Binding-site contacts:
Ligand atom O03 contacts residue LEU173 of chain 1.B at 3.2 Å.
Ligand atom O01 contacts residue TRP398 of chain 1.B at 3.0 Å.
Ligand atom C09 contacts residue TRP326 of chain 1.B at 3.8 Å (hydrophobic).
Ligand atom O02 contacts residue GLN20 of chain 1.B at 3.0 Å (h-bond).
Ligand atom N03 contacts residue TRP326 of chain 1.B at 4.0 Å.
Ligand atom C05 contacts residue TRP406 of chain 1.B at 3.9 Å (hydrophobic).
Ligand atom C09 contacts residue GLU405 of chain 1.B at 3.6 Å.
Ligand atom C04 contacts residue TRP398 of chain 1.B at 3.7 Å (hydrophobic).
Ligand atom C01 contacts residue GLU405 of chain 1.B at 3.1 Å.
Ligand atom N02 contacts residue GLU405 of chain 1.B at 3.9 Å.
Ligand atom C05 contacts residue GLU405 of chain 1.B at 3.9 Å.
Ligand atom C05 contacts residue TRP398 of chain 1.B at 3.5 Å (hydrophobic).
Ligand atom O02 contacts residue TRP406 of chain 1.B at 3.4 Å (h-bond).
Ligand atom C01 contacts residue TYR296 of chain 1.B at 4.0 Å (hydrophobic).
Ligand atom C04 contacts residue HIS121 of chain 1.B at 3.7 Å.
Ligand atom C03 contacts residue TRP122 of chain 1.B at 3.6 Å (hydrophobic).
Ligand atom C10 contacts residue LEU173 of chain 1.B at 3.8 Å (hydrophobic).
Ligand atom O02 contacts residue HIS121 of chain 1.B at 2.8 Å (h-bond).
Ligand atom N01 contacts residue GLU352 of chain 1.B at 3.0 Å (salt-bridge).
Ligand atom N01 contacts residue TYR296 of chain 1.B at 3.9 Å.
Ligand atom O02 contacts residue TRP398 of chain 1.B at 3.5 Å.
Ligand atom N02 contacts residue TRP326 of chain 1.B at 3.9 Å.
Ligand atom C12 contacts residue LEU173 of chain 1.B at 3.9 Å (hydrophobic).
Ligand atom C03 contacts residue ASN165 of chain 1.B at 3.7 Å.
Ligand atom C04 contacts residue GLU352 of chain 1.B at 3.1 Å.
Ligand atom O01 contacts residue GLU405 of chain 1.B at 3.3 Å (salt-bridge).
Ligand atom C17 contacts residue GLU352 of chain 1.B at 4.0 Å.
Ligand atom C17 contacts residue TRP406 of chain 1.B at 3.9 Å (hydrophobic).
Ligand atom O02 contacts residue GLU352 of chain 1.B at 3.8 Å.
Ligand atom C02 contacts residue LEU173 of chain 1.B at 4.0 Å (hydrophobic).
Ligand atom C11 contacts residue LEU173 of chain 1.B at 3.7 Å (hydrophobic).
Ligand atom C17 contacts residue GLU405 of chain 1.B at 3.4 Å.
Ligand atom C05 contacts residue GLU352 of chain 1.B at 3.7 Å.
Ligand atom N01 contacts residue GLU166 of chain 1.B at 2.9 Å (salt-bridge).
Ligand atom C03 contacts residue GLU352 of chain 1.B at 3.1 Å.
Ligand atom C05 contacts residue TYR296 of chain 1.B at 3.9 Å (hydrophobic).
Ligand atom O01 contacts residue TRP406 of chain 1.B at 3.1 Å (h-bond).
Ligand atom C03 contacts residue GLU166 of chain 1.B at 2.6 Å.
Ligand atom O01 contacts residue GLN20 of chain 1.B at 2.7 Å (h-bond).
Ligand atom C03 contacts residue HIS121 of chain 1.B at 4.0 Å.

The protein below binds the small molecule below.
Small molecule (SMILES): CCOCCOc1ccc(-c2cn(C[C@@H]3NC[C@@H](O)[C@H]3O)nn2)cc1

Sequence of chain 1.B:
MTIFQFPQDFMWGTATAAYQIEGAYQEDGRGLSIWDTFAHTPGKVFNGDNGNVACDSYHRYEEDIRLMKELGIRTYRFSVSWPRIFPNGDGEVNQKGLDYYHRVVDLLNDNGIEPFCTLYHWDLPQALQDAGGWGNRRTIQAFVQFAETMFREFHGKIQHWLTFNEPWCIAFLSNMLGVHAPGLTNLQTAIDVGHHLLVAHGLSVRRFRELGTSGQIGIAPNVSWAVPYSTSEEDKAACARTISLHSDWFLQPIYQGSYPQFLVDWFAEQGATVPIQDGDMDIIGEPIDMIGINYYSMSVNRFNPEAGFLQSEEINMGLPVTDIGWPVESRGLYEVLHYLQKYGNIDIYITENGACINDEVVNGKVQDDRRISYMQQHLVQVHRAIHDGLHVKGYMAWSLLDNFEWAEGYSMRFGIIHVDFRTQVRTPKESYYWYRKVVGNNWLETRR